Binding-site contacts:
Ligand atom O1B contacts residue LYS16 of chain 1.A at 3.5 Å (salt-bridge).
Ligand atom O2' contacts residue PHE31 of chain 1.A at 3.2 Å.
Ligand atom O3A contacts residue GLY18 of chain 1.A at 3.2 Å (h-bond).
Ligand atom O2' contacts residue GLU33 of chain 1.A at 3.0 Å (salt-bridge).
Ligand atom O1B contacts residue VAL17 of chain 1.A at 3.4 Å (h-bond).
Ligand atom O6 contacts residue ASP122 of chain 1.A at 3.5 Å (salt-bridge).
Ligand atom O2B contacts residue MG1 of chain 1.B at 2.0 Å.
Ligand atom O4' contacts residue LYS120 of chain 1.A at 3.2 Å (salt-bridge).
Ligand atom O1G contacts residue SER15 of chain 1.A at 2.6 Å (h-bond).
Ligand atom N1 contacts residue ASP122 of chain 1.A at 2.7 Å (salt-bridge).
Ligand atom O1B contacts residue GLY18 of chain 1.A at 3.0 Å (h-bond).
Ligand atom O6 contacts residue LYS151 of chain 1.A at 3.4 Å (salt-bridge).
Ligand atom O6 contacts residue LYS120 of chain 1.A at 3.4 Å.
Ligand atom O3G contacts residue SER15 of chain 1.A at 3.5 Å.
Ligand atom O1A contacts residue SER21 of chain 1.A at 2.8 Å (h-bond).
Ligand atom O3G contacts residue GLY64 of chain 1.A at 2.8 Å (h-bond).
Ligand atom O1A contacts residue SER20 of chain 1.A at 3.4 Å (h-bond).
Ligand atom N7 contacts residue SER21 of chain 1.A at 3.6 Å.
Ligand atom N3B contacts residue MG1 of chain 1.B at 3.5 Å.
Ligand atom O1G contacts residue SER37 of chain 1.A at 2.9 Å (h-bond).
Ligand atom O2B contacts residue SER20 of chain 1.A at 3.0 Å (h-bond).
Ligand atom O3' contacts residue GLU33 of chain 1.A at 2.7 Å (salt-bridge).
Ligand atom O6 contacts residue ASN119 of chain 1.A at 3.5 Å (h-bond).
Ligand atom O3G contacts residue LYS19 of chain 1.A at 2.6 Å (salt-bridge).
Ligand atom O2G contacts residue THR38 of chain 1.A at 2.8 Å (h-bond).
Ligand atom C8 contacts residue SER21 of chain 1.A at 3.2 Å.
Ligand atom O2G contacts residue MG1 of chain 1.B at 2.1 Å.
Ligand atom O2' contacts residue HIS32 of chain 1.A at 2.9 Å (h-bond).
Ligand atom N1 contacts residue LYS151 of chain 1.A at 3.5 Å.
Ligand atom PB contacts residue MG1 of chain 1.B at 3.2 Å.
Ligand atom N7 contacts residue ASN119 of chain 1.A at 3.1 Å (h-bond).
Ligand atom O6 contacts residue ALA150 of chain 1.A at 2.9 Å (h-bond).
Ligand atom O1B contacts residue LYS19 of chain 1.A at 2.8 Å (salt-bridge).
Ligand atom O1A contacts residue GLY18 of chain 1.A at 3.4 Å.
Ligand atom N3B contacts residue LYS16 of chain 1.A at 3.0 Å (salt-bridge).
Ligand atom PG contacts residue MG1 of chain 1.B at 3.2 Å.
Ligand atom O2A contacts residue GLN35 of chain 1.A at 3.4 Å.
Ligand atom O6 contacts residue SER149 of chain 1.A at 3.4 Å.
Ligand atom N2 contacts residue ASP122 of chain 1.A at 2.8 Å (salt-bridge).
Ligand atom C6 contacts residue ASP122 of chain 1.A at 3.5 Å.

This protein binds this small molecule.
Small molecule (SMILES): Nc1nc2c(ncn2[C@@H]2O[C@H](CO[P](=O)(O)O[P](=O)(O)NP(=O)(O)O)[C@@H](O)[C@H]2O)c(=O)[nH]1

Sequence of chain 1.A:
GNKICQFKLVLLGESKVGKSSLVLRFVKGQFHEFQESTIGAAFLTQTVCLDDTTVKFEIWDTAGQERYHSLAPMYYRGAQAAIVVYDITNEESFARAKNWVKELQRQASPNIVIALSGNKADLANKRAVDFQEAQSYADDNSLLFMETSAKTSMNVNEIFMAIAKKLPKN